Sequence of chain 1.M:
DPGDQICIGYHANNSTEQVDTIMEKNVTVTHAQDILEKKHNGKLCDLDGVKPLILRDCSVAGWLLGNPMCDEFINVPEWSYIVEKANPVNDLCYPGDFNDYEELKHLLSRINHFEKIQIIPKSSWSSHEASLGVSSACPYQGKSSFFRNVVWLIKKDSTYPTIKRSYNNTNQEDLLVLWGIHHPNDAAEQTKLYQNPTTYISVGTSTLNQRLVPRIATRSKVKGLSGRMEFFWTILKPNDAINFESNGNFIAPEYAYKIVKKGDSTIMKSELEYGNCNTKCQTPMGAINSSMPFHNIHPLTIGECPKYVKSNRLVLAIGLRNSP

Sequence of chain 1.N:
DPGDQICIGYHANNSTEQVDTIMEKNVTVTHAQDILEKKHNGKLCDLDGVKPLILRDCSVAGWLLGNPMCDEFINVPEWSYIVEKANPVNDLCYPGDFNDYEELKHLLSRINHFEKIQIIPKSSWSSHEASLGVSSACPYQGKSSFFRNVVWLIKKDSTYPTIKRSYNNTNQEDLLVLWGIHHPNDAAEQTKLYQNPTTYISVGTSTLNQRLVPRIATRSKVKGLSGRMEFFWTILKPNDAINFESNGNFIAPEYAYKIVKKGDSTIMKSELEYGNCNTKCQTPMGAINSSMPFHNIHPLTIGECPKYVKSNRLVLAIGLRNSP

This small molecule binds to this protein.
Small molecule (SMILES): CC(=O)N[C@@H]1[C@@H](O)[C@H](O)[C@@H](CO)O[C@H]1O

Binding-site contacts:
Ligand atom C4 contacts residue ASN169 of chain 1.N at 4.2 Å.
Ligand atom C3 contacts residue ASN240 of chain 1.N at 3.8 Å.
Ligand atom O5 contacts residue THR171 of chain 1.N at 4.5 Å.
Ligand atom C6 contacts residue ASN169 of chain 1.N at 3.2 Å.
Ligand atom N2 contacts residue ASN240 of chain 1.N at 2.8 Å (h-bond).
Ligand atom C8 contacts residue SER221 of chain 1.M at 3.6 Å.
Ligand atom C8 contacts residue ALA242 of chain 1.N at 3.7 Å (hydrophobic).
Ligand atom C3 contacts residue ASN169 of chain 1.N at 3.9 Å.
Ligand atom C8 contacts residue ASN240 of chain 1.N at 3.7 Å.
Ligand atom O7 contacts residue ALA242 of chain 1.N at 4.3 Å.
Ligand atom C2 contacts residue ASN240 of chain 1.N at 3.6 Å.
Ligand atom C1 contacts residue ASN240 of chain 1.N at 3.9 Å.
Ligand atom N2 contacts residue ASN169 of chain 1.N at 3.4 Å (h-bond).
Ligand atom O5 contacts residue ASN169 of chain 1.N at 2.5 Å (h-bond).
Ligand atom O7 contacts residue ASN169 of chain 1.N at 4.0 Å.
Ligand atom C8 contacts residue ASP241 of chain 1.N at 3.6 Å.
Ligand atom C7 contacts residue ASN169 of chain 1.N at 4.0 Å.
Ligand atom C7 contacts residue ALA242 of chain 1.N at 4.2 Å (hydrophobic).
Ligand atom C7 contacts residue ASN240 of chain 1.N at 3.8 Å.
Ligand atom C2 contacts residue ASN169 of chain 1.N at 2.7 Å.
Ligand atom O5 contacts residue ASN240 of chain 1.N at 4.4 Å.
Ligand atom O3 contacts residue ASN240 of chain 1.N at 4.3 Å.
Ligand atom C1 contacts residue ASN169 of chain 1.N at 1.4 Å.
Ligand atom C5 contacts residue ASN169 of chain 1.N at 3.4 Å.
Ligand atom N2 contacts residue ASP241 of chain 1.N at 4.5 Å.